Sequence of chain 1.B:
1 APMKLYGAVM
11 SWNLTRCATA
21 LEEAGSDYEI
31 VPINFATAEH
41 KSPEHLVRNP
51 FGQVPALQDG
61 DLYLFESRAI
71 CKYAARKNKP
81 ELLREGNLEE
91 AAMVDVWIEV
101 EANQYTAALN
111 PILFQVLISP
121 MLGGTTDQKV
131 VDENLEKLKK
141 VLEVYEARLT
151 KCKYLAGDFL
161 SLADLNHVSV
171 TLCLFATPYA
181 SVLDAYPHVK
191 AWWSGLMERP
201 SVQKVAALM

A small-molecule ligand and the protein it binds are described below.
Small molecule (SMILES): C[C@@H](O)C(=O)SC[C@H](NC(=O)CC[C@H]([NH3+])C(=O)O)C(=O)NCC(=O)O

Binding-site contacts:
Ligand atom CA contacts residue VAL54 of chain 1.A at 4.0 Å (hydrophobic).
Ligand atom O contacts residue SER67 of chain 1.A at 3.0 Å (h-bond).
Ligand atom OXT contacts residue GLU66 of chain 1.A at 3.3 Å (salt-bridge).
Ligand atom C contacts residue HIS40 of chain 1.A at 3.8 Å.
Ligand atom O2 contacts residue ASN13 of chain 1.A at 3.4 Å (h-bond).
Ligand atom O contacts residue GLU66 of chain 1.A at 3.6 Å.
Ligand atom OXT contacts residue ARG68 of chain 1.A at 3.7 Å.
Ligand atom O1 contacts residue ASN13 of chain 1.A at 2.6 Å (h-bond).
Ligand atom CA contacts residue PHE35 of chain 1.A at 3.9 Å (hydrophobic).
Ligand atom N contacts residue ASN103 of chain 1.B at 3.9 Å.
Ligand atom C2 contacts residue SER11 of chain 1.A at 3.8 Å.
Ligand atom O1 contacts residue VAL54 of chain 1.A at 3.8 Å.
Ligand atom O contacts residue GLN53 of chain 1.A at 3.3 Å (h-bond).
Ligand atom O contacts residue GLN53 of chain 1.A at 2.9 Å.
Ligand atom CG contacts residue VAL54 of chain 1.A at 3.2 Å (hydrophobic).
Ligand atom C2 contacts residue ASN13 of chain 1.A at 3.2 Å.
Ligand atom CD contacts residue GLN53 of chain 1.A at 4.0 Å.
Ligand atom OXT contacts residue SER67 of chain 1.A at 2.6 Å (h-bond).
Ligand atom CA contacts residue HIS40 of chain 1.A at 3.5 Å.
Ligand atom C contacts residue SER67 of chain 1.A at 3.5 Å.
Ligand atom N contacts residue VAL54 of chain 1.A at 2.9 Å (h-bond).
Ligand atom C1 contacts residue SER11 of chain 1.A at 3.0 Å.
Ligand atom N contacts residue GLU66 of chain 1.A at 2.9 Å (salt-bridge).
Ligand atom OXT contacts residue ASN13 of chain 1.A at 4.0 Å.
Ligand atom OE1 contacts residue GLN53 of chain 1.A at 4.0 Å.
Ligand atom C contacts residue PHE35 of chain 1.A at 3.9 Å (hydrophobic).
Ligand atom CA contacts residue GLU66 of chain 1.A at 3.4 Å.
Ligand atom C contacts residue GLN53 of chain 1.A at 3.5 Å.
Ligand atom O contacts residue PRO55 of chain 1.A at 3.2 Å.
Ligand atom OXT contacts residue LYS41 of chain 1.A at 2.8 Å (salt-bridge).
Ligand atom O contacts residue PHE35 of chain 1.A at 3.5 Å.
Ligand atom C1 contacts residue ASN13 of chain 1.A at 3.3 Å.
Ligand atom OXT contacts residue HIS40 of chain 1.A at 3.2 Å (h-bond).
Ligand atom C contacts residue LYS41 of chain 1.A at 3.5 Å.
Ligand atom SG contacts residue VAL54 of chain 1.A at 4.0 Å.
Ligand atom CD contacts residue VAL54 of chain 1.A at 3.5 Å (hydrophobic).
Ligand atom C contacts residue GLU66 of chain 1.A at 3.4 Å.
Ligand atom O1 contacts residue SER11 of chain 1.A at 2.6 Å (h-bond).
Ligand atom O contacts residue VAL54 of chain 1.A at 3.0 Å (h-bond).
Ligand atom SG contacts residue SER11 of chain 1.A at 3.6 Å.

Sequence of chain 1.A:
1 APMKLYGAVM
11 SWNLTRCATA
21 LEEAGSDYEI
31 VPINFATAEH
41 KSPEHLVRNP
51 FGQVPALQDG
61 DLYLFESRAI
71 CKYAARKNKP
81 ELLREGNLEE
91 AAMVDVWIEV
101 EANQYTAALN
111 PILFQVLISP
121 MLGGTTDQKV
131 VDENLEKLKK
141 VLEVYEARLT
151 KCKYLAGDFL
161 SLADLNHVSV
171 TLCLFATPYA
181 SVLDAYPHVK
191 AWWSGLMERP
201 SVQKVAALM